Sequence of chain 3.A:
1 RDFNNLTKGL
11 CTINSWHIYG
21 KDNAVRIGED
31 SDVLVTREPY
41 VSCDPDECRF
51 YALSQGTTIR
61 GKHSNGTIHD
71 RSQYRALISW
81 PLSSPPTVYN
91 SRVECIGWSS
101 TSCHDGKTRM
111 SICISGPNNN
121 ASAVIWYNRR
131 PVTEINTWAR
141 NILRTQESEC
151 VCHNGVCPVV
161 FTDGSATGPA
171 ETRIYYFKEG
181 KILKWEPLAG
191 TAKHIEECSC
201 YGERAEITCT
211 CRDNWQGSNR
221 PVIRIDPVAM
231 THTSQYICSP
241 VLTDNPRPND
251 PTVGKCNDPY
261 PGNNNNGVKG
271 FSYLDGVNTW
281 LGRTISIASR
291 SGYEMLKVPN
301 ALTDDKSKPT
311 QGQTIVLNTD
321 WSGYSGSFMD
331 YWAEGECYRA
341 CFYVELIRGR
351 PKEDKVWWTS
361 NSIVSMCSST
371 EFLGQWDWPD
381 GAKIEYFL

Binding-site contacts:
Ligand atom C1 contacts residue ASN154 of chain 3.A at 3.9 Å.
Ligand atom C8 contacts residue ASN5 of chain 3.A at 4.2 Å.
Ligand atom N2 contacts residue ASN5 of chain 3.A at 2.9 Å (h-bond).
Ligand atom C4 contacts residue ASN154 of chain 3.A at 4.4 Å.
Ligand atom C2 contacts residue PHE3 of chain 3.A at 3.8 Å (hydrophobic).
Ligand atom C7 contacts residue PHE3 of chain 3.A at 3.4 Å (hydrophobic).
Ligand atom O7 contacts residue ASP2 of chain 3.A at 3.6 Å.
Ligand atom C5 contacts residue ASN154 of chain 3.A at 3.3 Å.
Ligand atom C1 contacts residue ASN5 of chain 3.A at 1.4 Å.
Ligand atom O3 contacts residue ASP2 of chain 3.A at 3.3 Å.
Ligand atom O5 contacts residue ASP2 of chain 3.A at 3.6 Å.
Ligand atom O5 contacts residue ASN5 of chain 3.A at 2.3 Å (h-bond).
Ligand atom O7 contacts residue PHE3 of chain 3.A at 3.3 Å (h-bond).
Ligand atom C5 contacts residue ASP2 of chain 3.A at 4.2 Å.
Ligand atom C3 contacts residue PHE3 of chain 3.A at 4.4 Å (hydrophobic).
Ligand atom N2 contacts residue PHE3 of chain 3.A at 2.8 Å (h-bond).
Ligand atom O4 contacts residue ASN154 of chain 3.A at 4.4 Å.
Ligand atom C3 contacts residue ASP2 of chain 3.A at 4.2 Å.
Ligand atom C2 contacts residue ASN5 of chain 3.A at 2.5 Å.
Ligand atom O6 contacts residue ASP2 of chain 3.A at 2.6 Å (salt-bridge).
Ligand atom C8 contacts residue ASP2 of chain 3.A at 4.5 Å.
Ligand atom C1 contacts residue PHE3 of chain 3.A at 3.8 Å (hydrophobic).
Ligand atom C6 contacts residue ASP2 of chain 3.A at 3.5 Å.
Ligand atom C5 contacts residue ASN5 of chain 3.A at 3.6 Å.
Ligand atom C7 contacts residue ASN5 of chain 3.A at 3.7 Å.
Ligand atom O5 contacts residue ASN154 of chain 3.A at 3.8 Å.
Ligand atom C3 contacts residue ASN5 of chain 3.A at 3.8 Å.
Ligand atom C4 contacts residue ASN5 of chain 3.A at 4.2 Å.
Ligand atom C7 contacts residue ASP2 of chain 3.A at 3.7 Å.
Ligand atom C6 contacts residue ASN154 of chain 3.A at 3.7 Å.
Ligand atom N2 contacts residue ASP2 of chain 3.A at 3.7 Å.

A small-molecule ligand and the protein it binds are described below.
Small molecule (SMILES): CC(=O)N[C@H]1[C@H](O[C@H]2[C@H](O)[C@@H](NC(C)=O)CO[C@@H]2CO)O[C@H](CO)[C@@H](O)[C@@H]1O